Binding-site contacts:
Ligand atom NAH contacts residue PHE109 of chain 1.A at 4.1 Å.
Ligand atom CAK contacts residue MET93 of chain 1.A at 4.0 Å (hydrophobic).
Ligand atom CAA contacts residue MET48 of chain 1.A at 3.9 Å (hydrophobic).
Ligand atom CAS contacts residue ARG99 of chain 1.A at 4.2 Å.
Ligand atom CAQ contacts residue GLU58 of chain 1.A at 3.5 Å.
Ligand atom CAB contacts residue LEU51 of chain 1.A at 4.2 Å (hydrophobic).
Ligand atom CAP contacts residue LEU51 of chain 1.A at 4.2 Å (hydrophobic).
Ligand atom CAC contacts residue LEU51 of chain 1.A at 4.0 Å (hydrophobic).
Ligand atom CAR contacts residue GLU58 of chain 1.A at 3.5 Å.
Ligand atom CAA contacts residue LEU230 of chain 1.A at 3.7 Å (hydrophobic).
Ligand atom FAX contacts residue MET126 of chain 1.A at 3.5 Å.
Ligand atom FAZ contacts residue LEU230 of chain 1.A at 4.0 Å.
Ligand atom CAS contacts residue LEU92 of chain 1.A at 3.7 Å (hydrophobic).
Ligand atom CAR contacts residue LEU92 of chain 1.A at 3.9 Å (hydrophobic).
Ligand atom OAV contacts residue ARG99 of chain 1.A at 2.9 Å (salt-bridge).
Ligand atom CAN contacts residue MET47 of chain 1.A at 4.1 Å (hydrophobic).
Ligand atom CAO contacts residue MET126 of chain 1.A at 3.4 Å (hydrophobic).
Ligand atom CAD contacts residue LEU89 of chain 1.A at 4.2 Å (hydrophobic).
Ligand atom CAB contacts residue LEU230 of chain 1.A at 4.2 Å (hydrophobic).
Ligand atom CAK contacts residue ILE129 of chain 1.A at 4.2 Å (hydrophobic).
Ligand atom FAZ contacts residue MET48 of chain 1.A at 3.9 Å.
Ligand atom OAU contacts residue LEU96 of chain 1.A at 3.5 Å.
Ligand atom FAZ contacts residue GLY226 of chain 1.A at 3.9 Å.
Ligand atom CAT contacts residue LEU96 of chain 1.A at 4.2 Å (hydrophobic).
Ligand atom CAN contacts residue PHE109 of chain 1.A at 4.0 Å (hydrophobic).
Ligand atom FAZ contacts residue HIS229 of chain 1.A at 3.6 Å.
Ligand atom CAM contacts residue MET126 of chain 1.A at 4.2 Å (hydrophobic).
Ligand atom CAO contacts residue ILE129 of chain 1.A at 3.5 Å (hydrophobic).
Ligand atom CAN contacts residue LEU51 of chain 1.A at 4.0 Å (hydrophobic).
Ligand atom CAR contacts residue ARG99 of chain 1.A at 3.9 Å.
Ligand atom CAS contacts residue LEU96 of chain 1.A at 4.0 Å (hydrophobic).
Ligand atom OAV contacts residue LEU92 of chain 1.A at 4.0 Å.
Ligand atom CAT contacts residue PHE109 of chain 1.A at 4.2 Å (hydrophobic).
Ligand atom CAO contacts residue PHE130 of chain 1.A at 3.9 Å (hydrophobic).
Ligand atom CAN contacts residue MET126 of chain 1.A at 4.1 Å (hydrophobic).
Ligand atom CAT contacts residue LEU92 of chain 1.A at 4.2 Å (hydrophobic).
Ligand atom OAU contacts residue MET93 of chain 1.A at 3.6 Å.
Ligand atom FAY contacts residue GLY226 of chain 1.A at 3.3 Å.
Ligand atom OAV contacts residue GLU58 of chain 1.A at 2.8 Å (salt-bridge).
Ligand atom CAP contacts residue ALA55 of chain 1.A at 4.2 Å (hydrophobic).

This small molecule binds to this protein.
Small molecule (SMILES): CC(C)=CCn1nc(-c2ccc(O)cc2O)c2cccc(C(F)(F)F)c21

Sequence of chain 1.A:
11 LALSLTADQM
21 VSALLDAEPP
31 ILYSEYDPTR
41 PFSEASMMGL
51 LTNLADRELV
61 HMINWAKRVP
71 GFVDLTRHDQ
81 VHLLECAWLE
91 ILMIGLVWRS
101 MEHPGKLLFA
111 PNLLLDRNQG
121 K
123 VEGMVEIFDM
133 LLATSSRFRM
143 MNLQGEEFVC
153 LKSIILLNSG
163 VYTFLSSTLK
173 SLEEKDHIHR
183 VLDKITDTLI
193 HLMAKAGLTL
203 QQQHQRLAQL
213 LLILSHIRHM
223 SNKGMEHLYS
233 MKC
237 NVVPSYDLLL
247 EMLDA